Sequence of chain 1.D:
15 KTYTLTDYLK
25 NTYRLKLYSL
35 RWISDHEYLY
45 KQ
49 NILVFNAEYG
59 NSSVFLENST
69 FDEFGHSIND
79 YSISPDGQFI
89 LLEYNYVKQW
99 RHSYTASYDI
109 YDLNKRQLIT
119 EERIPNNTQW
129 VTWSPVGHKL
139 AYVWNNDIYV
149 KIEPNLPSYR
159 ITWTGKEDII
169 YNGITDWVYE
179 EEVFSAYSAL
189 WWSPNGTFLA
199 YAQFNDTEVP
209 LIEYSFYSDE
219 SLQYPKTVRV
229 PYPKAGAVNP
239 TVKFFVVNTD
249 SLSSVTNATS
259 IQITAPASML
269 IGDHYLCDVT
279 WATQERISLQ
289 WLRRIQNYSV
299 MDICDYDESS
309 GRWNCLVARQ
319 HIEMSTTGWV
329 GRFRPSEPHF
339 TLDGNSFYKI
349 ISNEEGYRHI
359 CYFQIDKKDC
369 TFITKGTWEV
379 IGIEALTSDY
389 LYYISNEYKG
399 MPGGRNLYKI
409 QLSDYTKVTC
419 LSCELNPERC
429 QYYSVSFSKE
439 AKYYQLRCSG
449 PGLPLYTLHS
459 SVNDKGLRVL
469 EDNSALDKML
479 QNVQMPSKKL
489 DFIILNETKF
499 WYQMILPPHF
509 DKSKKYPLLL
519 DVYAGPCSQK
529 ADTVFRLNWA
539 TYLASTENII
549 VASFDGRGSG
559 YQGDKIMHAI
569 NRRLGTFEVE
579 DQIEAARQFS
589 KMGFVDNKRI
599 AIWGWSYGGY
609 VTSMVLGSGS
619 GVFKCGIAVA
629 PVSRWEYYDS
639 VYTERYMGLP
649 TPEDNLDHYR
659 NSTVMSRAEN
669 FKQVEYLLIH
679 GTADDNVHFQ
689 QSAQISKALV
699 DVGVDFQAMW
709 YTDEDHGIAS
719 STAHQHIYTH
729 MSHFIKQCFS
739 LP

The protein below binds the small molecule below.
Small molecule (SMILES): CC(=O)N[C@H]1[C@H](O[C@H]2[C@H](O)[C@@H](NC(C)=O)CO[C@@H]2CO)O[C@H](CO)[C@@H](O)[C@@H]1O

Binding-site contacts:
Ligand atom C5 contacts residue ASN203 of chain 1.D at 3.7 Å.
Ligand atom C2 contacts residue ASN203 of chain 1.D at 2.5 Å.
Ligand atom C8 contacts residue ILE168 of chain 1.D at 3.9 Å (hydrophobic).
Ligand atom O7 contacts residue ASN203 of chain 1.D at 3.4 Å (h-bond).
Ligand atom N2 contacts residue ILE168 of chain 1.D at 3.4 Å.
Ligand atom C1 contacts residue ILE168 of chain 1.D at 4.2 Å (hydrophobic).
Ligand atom O7 contacts residue ILE168 of chain 1.D at 4.3 Å.
Ligand atom O5 contacts residue THR205 of chain 1.D at 3.9 Å.
Ligand atom C1 contacts residue ASN203 of chain 1.D at 1.4 Å.
Ligand atom C2 contacts residue ILE168 of chain 1.D at 4.4 Å (hydrophobic).
Ligand atom O6 contacts residue GLU206 of chain 1.D at 3.0 Å (salt-bridge).
Ligand atom C3 contacts residue ASN203 of chain 1.D at 3.8 Å.
Ligand atom O6 contacts residue THR205 of chain 1.D at 4.2 Å.
Ligand atom C5 contacts residue THR205 of chain 1.D at 4.0 Å.
Ligand atom O7 contacts residue GLN201 of chain 1.D at 4.5 Å.
Ligand atom O5 contacts residue ASN203 of chain 1.D at 2.4 Å (h-bond).
Ligand atom C7 contacts residue ILE168 of chain 1.D at 3.6 Å (hydrophobic).
Ligand atom N2 contacts residue ASN203 of chain 1.D at 2.9 Å (h-bond).
Ligand atom C8 contacts residue THR162 of chain 1.D at 4.2 Å.
Ligand atom C7 contacts residue ASN203 of chain 1.D at 3.5 Å.
Ligand atom C1 contacts residue THR205 of chain 1.D at 3.4 Å.
Ligand atom C2 contacts residue THR205 of chain 1.D at 4.5 Å.
Ligand atom C8 contacts residue GLU206 of chain 1.D at 4.0 Å.
Ligand atom C6 contacts residue GLU206 of chain 1.D at 3.9 Å.
Ligand atom C4 contacts residue ASN203 of chain 1.D at 4.3 Å.